Binding-site contacts:
Ligand atom C5 contacts residue ASN781 of chain 1.A at 3.7 Å.
Ligand atom N2 contacts residue ASN781 of chain 1.A at 2.9 Å (h-bond).
Ligand atom C2 contacts residue ASN781 of chain 1.A at 2.5 Å.
Ligand atom C6 contacts residue SER783 of chain 1.A at 3.8 Å.
Ligand atom O7 contacts residue ASN781 of chain 1.A at 3.4 Å (h-bond).
Ligand atom O5 contacts residue GLN784 of chain 1.A at 4.1 Å.
Ligand atom O5 contacts residue SER783 of chain 1.A at 3.3 Å (h-bond).
Ligand atom C4 contacts residue ASN781 of chain 1.A at 4.2 Å.
Ligand atom C5 contacts residue GLN784 of chain 1.A at 4.0 Å.
Ligand atom C7 contacts residue ASN781 of chain 1.A at 3.5 Å.
Ligand atom C6 contacts residue GLN784 of chain 1.A at 3.4 Å.
Ligand atom C5 contacts residue SER783 of chain 1.A at 3.4 Å.
Ligand atom C3 contacts residue ASN781 of chain 1.A at 3.8 Å.
Ligand atom C1 contacts residue SER783 of chain 1.A at 3.6 Å.
Ligand atom C1 contacts residue ASN781 of chain 1.A at 1.4 Å.
Ligand atom O6 contacts residue GLN784 of chain 1.A at 2.5 Å (h-bond).
Ligand atom O6 contacts residue SER783 of chain 1.A at 3.6 Å (h-bond).
Ligand atom O5 contacts residue ASN781 of chain 1.A at 2.4 Å (h-bond).

This protein binds this small molecule.
Small molecule (SMILES): CC(=O)N[C@H]1[C@H](O[C@H]2[C@H](O)[C@@H](NC(C)=O)CO[C@@H]2CO)O[C@H](CO)[C@@H](O)[C@@H]1O

Sequence of chain 1.A:
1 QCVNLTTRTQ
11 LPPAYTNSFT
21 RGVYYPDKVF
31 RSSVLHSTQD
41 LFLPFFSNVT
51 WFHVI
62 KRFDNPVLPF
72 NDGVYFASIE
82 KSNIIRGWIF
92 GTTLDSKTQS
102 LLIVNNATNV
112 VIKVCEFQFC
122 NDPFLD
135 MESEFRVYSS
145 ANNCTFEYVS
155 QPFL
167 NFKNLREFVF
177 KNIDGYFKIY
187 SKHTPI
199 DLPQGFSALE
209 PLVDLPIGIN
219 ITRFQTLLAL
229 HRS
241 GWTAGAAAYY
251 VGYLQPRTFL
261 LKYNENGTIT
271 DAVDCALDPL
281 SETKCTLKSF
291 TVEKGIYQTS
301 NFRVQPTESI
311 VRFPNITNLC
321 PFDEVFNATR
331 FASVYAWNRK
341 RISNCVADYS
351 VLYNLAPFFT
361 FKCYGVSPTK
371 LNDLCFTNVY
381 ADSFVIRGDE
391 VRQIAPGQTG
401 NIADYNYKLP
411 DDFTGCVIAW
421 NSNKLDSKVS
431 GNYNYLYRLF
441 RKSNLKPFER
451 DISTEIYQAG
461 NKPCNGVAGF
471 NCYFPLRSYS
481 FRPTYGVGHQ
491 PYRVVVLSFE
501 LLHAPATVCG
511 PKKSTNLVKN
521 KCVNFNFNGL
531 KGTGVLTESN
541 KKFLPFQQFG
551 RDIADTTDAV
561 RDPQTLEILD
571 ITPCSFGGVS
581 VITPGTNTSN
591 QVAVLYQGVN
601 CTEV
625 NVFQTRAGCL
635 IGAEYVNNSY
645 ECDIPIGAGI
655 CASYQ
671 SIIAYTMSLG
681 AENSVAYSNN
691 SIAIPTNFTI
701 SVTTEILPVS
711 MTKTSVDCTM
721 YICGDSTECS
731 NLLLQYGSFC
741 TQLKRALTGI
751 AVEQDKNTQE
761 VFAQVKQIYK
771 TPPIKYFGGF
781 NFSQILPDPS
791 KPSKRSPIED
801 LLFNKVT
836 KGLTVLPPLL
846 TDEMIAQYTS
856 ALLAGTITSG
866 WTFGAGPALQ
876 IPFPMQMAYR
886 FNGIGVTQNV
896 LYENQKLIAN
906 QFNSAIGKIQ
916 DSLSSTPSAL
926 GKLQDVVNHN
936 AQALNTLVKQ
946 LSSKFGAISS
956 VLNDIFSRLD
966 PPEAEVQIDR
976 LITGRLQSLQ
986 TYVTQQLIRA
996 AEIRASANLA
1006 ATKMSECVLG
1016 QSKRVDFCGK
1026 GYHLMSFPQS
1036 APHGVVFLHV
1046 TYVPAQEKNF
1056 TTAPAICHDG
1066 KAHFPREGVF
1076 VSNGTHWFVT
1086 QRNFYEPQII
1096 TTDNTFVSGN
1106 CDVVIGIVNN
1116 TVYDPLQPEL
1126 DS